Binding-site contacts:
Ligand atom C1 contacts residue ASN156 of chain 1.C at 1.5 Å.
Ligand atom O7 contacts residue ARG111 of chain 1.C at 3.9 Å.
Ligand atom C5 contacts residue SER122 of chain 1.C at 4.4 Å.
Ligand atom C2 contacts residue ASN156 of chain 1.C at 2.5 Å.
Ligand atom O6 contacts residue ASN156 of chain 1.C at 4.4 Å.
Ligand atom C8 contacts residue ASN156 of chain 1.C at 4.2 Å.
Ligand atom C6 contacts residue SER122 of chain 1.C at 3.5 Å.
Ligand atom C3 contacts residue ASN156 of chain 1.C at 3.8 Å.
Ligand atom C5 contacts residue ASN156 of chain 1.C at 3.7 Å.
Ligand atom O5 contacts residue SER122 of chain 1.C at 4.5 Å.
Ligand atom O6 contacts residue THR124 of chain 1.C at 3.5 Å (h-bond).
Ligand atom O5 contacts residue ASN156 of chain 1.C at 2.4 Å (h-bond).
Ligand atom C6 contacts residue ASN156 of chain 1.C at 4.3 Å.
Ligand atom N2 contacts residue ASN156 of chain 1.C at 3.0 Å (h-bond).
Ligand atom O6 contacts residue SER122 of chain 1.C at 3.8 Å.
Ligand atom C6 contacts residue ASP110 of chain 1.C at 3.6 Å.
Ligand atom C4 contacts residue ASN156 of chain 1.C at 4.2 Å.
Ligand atom C7 contacts residue ASN156 of chain 1.C at 4.0 Å.
Ligand atom O6 contacts residue ASP110 of chain 1.C at 4.0 Å.

This protein binds this small molecule.
Small molecule (SMILES): CC(=O)N[C@H]1[C@H](O[C@H]2[C@H](O)[C@@H](NC(C)=O)CO[C@@H]2CO)O[C@H](CO)[C@@H](O[C@@H]2O[C@H](CO[C@H]3O[C@H](CO)[C@@H](O)[C@H](O)[C@@H]3O[C@@H]3O[C@H](CO)[C@@H](O[C@@H]4O[C@H](CO)[C@@H](O)[C@H](O)[C@@H]4O)[C@H](O)[C@@H]3O)[C@@H](O)[C@H](O)[C@@H]2O)[C@@H]1O

Sequence of chain 1.C:
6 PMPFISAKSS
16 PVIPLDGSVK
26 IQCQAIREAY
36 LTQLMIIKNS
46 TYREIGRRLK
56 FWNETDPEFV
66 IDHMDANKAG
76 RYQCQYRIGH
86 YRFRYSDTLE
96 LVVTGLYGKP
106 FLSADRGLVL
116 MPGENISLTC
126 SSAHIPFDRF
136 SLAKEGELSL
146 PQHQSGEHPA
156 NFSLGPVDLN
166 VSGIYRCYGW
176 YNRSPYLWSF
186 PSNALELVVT